The small molecule below binds the protein below.
Small molecule (SMILES): CC(=O)N[C@H]1[C@H](O[C@H]2[C@H](O)[C@@H](NC(C)=O)CO[C@@H]2CO)O[C@H](CO)[C@@H](O)[C@@H]1O

Binding-site contacts:
Ligand atom C1 contacts residue SER803 of chain 1.B at 3.4 Å.
Ligand atom O5 contacts residue ASN801 of chain 1.B at 2.4 Å (h-bond).
Ligand atom C5 contacts residue GLN804 of chain 1.B at 3.5 Å.
Ligand atom C1 contacts residue ASN801 of chain 1.B at 1.4 Å.
Ligand atom O5 contacts residue SER803 of chain 1.B at 3.9 Å.
Ligand atom O7 contacts residue ASN801 of chain 1.B at 3.5 Å (h-bond).
Ligand atom O6 contacts residue GLN804 of chain 1.B at 2.7 Å (h-bond).
Ligand atom C5 contacts residue ASN801 of chain 1.B at 3.7 Å.
Ligand atom C8 contacts residue ASN801 of chain 1.B at 4.5 Å.
Ligand atom N2 contacts residue ASN801 of chain 1.B at 2.9 Å (h-bond).
Ligand atom C5 contacts residue SER803 of chain 1.B at 4.1 Å.
Ligand atom C2 contacts residue SER803 of chain 1.B at 4.5 Å.
Ligand atom C4 contacts residue ASN801 of chain 1.B at 4.2 Å.
Ligand atom C3 contacts residue ASN801 of chain 1.B at 3.8 Å.
Ligand atom O5 contacts residue GLN804 of chain 1.B at 3.6 Å.
Ligand atom C7 contacts residue ASN801 of chain 1.B at 3.4 Å.
Ligand atom C6 contacts residue GLN804 of chain 1.B at 3.4 Å.
Ligand atom C2 contacts residue ASN801 of chain 1.B at 2.5 Å.
Ligand atom C1 contacts residue GLN804 of chain 1.B at 4.3 Å.

Sequence of chain 1.B:
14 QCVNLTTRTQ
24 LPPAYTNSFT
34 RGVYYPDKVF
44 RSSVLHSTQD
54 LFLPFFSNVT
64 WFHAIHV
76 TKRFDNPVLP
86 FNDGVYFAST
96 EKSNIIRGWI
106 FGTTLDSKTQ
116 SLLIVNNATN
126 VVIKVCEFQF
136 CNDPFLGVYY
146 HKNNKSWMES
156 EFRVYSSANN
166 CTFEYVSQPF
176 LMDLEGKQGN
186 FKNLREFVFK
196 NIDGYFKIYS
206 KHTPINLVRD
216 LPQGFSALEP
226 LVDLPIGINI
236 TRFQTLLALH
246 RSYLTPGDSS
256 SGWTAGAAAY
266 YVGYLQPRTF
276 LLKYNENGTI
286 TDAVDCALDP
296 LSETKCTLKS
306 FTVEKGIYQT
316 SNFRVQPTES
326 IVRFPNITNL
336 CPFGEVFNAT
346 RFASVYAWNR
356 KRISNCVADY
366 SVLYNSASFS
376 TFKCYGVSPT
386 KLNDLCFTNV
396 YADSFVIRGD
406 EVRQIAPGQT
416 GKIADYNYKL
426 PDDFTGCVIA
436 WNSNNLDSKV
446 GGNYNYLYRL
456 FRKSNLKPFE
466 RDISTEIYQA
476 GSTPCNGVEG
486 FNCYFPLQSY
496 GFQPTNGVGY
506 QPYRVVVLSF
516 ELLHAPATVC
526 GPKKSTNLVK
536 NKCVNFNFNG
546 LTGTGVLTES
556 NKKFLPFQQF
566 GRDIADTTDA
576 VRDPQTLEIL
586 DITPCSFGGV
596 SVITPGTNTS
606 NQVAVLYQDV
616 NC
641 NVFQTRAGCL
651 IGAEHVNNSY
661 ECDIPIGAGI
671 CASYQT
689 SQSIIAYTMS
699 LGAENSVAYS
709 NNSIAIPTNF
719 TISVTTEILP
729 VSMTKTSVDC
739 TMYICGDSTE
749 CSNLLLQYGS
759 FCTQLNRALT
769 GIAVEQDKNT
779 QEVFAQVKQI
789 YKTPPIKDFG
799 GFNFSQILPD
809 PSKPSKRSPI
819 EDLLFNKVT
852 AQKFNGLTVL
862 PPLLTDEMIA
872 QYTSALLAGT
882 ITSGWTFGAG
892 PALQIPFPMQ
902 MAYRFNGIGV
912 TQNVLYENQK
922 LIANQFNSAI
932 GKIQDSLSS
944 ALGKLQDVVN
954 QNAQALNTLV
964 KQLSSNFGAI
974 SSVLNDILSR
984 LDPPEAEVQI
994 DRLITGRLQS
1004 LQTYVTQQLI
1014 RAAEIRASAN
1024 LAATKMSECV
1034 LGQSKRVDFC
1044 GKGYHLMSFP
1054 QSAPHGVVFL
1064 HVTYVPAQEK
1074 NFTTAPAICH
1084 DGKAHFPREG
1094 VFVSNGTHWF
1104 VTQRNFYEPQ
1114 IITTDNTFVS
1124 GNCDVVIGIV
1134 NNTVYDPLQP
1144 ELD